Binding-site contacts:
Ligand atom O1 contacts residue ALA201 of chain 1.C at 3.2 Å.
Ligand atom C16 contacts residue ILE202 of chain 1.C at 3.6 Å (hydrophobic).
Ligand atom C3 contacts residue LEU197 of chain 1.C at 3.6 Å (hydrophobic).
Ligand atom C14 contacts residue MET103 of chain 1.C at 3.6 Å (hydrophobic).
Ligand atom N1 contacts residue LEU197 of chain 1.C at 3.0 Å (h-bond).
Ligand atom O4 contacts residue MET98 of chain 1.C at 3.1 Å (h-bond).
Ligand atom N5 contacts residue MET161 of chain 1.C at 3.5 Å.
Ligand atom N4 contacts residue NAD1 of chain 1.I at 2.9 Å (h-bond).
Ligand atom N5 contacts residue ALA198 of chain 1.C at 3.5 Å.
Ligand atom C8 contacts residue ALA198 of chain 1.C at 3.2 Å (hydrophobic).
Ligand atom C21 contacts residue NAD1 of chain 1.I at 3.6 Å.
Ligand atom C19 contacts residue ALA198 of chain 1.C at 3.3 Å (hydrophobic).
Ligand atom C18 contacts residue ALA198 of chain 1.C at 3.6 Å (hydrophobic).
Ligand atom O4 contacts residue MET161 of chain 1.C at 3.5 Å.
Ligand atom C4 contacts residue ALA198 of chain 1.C at 3.5 Å (hydrophobic).
Ligand atom N2 contacts residue ALA198 of chain 1.C at 3.2 Å (h-bond).
Ligand atom O2 contacts residue ILE202 of chain 1.C at 3.3 Å (h-bond).
Ligand atom O2 contacts residue SER200 of chain 1.C at 3.6 Å (h-bond).
Ligand atom C4 contacts residue LEU197 of chain 1.C at 3.2 Å (hydrophobic).
Ligand atom C19 contacts residue MET103 of chain 1.C at 3.1 Å (hydrophobic).
Ligand atom C15 contacts residue ALA198 of chain 1.C at 3.2 Å (hydrophobic).
Ligand atom O2 contacts residue ALA201 of chain 1.C at 3.0 Å (h-bond).
Ligand atom C5 contacts residue LEU197 of chain 1.C at 3.5 Å (hydrophobic).
Ligand atom C12 contacts residue ALA157 of chain 1.C at 3.5 Å (hydrophobic).
Ligand atom N3 contacts residue ALA198 of chain 1.C at 2.8 Å (h-bond).
Ligand atom C23 contacts residue NAD1 of chain 1.I at 3.6 Å.
Ligand atom O3 contacts residue GLY104 of chain 1.C at 3.1 Å.
Ligand atom C13 contacts residue TYR158 of chain 1.C at 3.6 Å (hydrophobic).
Ligand atom C1 contacts residue SER200 of chain 1.C at 3.2 Å.
Ligand atom N4 contacts residue ALA198 of chain 1.C at 3.5 Å.
Ligand atom O2 contacts residue MET199 of chain 1.C at 3.2 Å.
Ligand atom O4 contacts residue PHE97 of chain 1.C at 3.5 Å.
Ligand atom O3 contacts residue LEU207 of chain 1.C at 3.4 Å.
Ligand atom C10 contacts residue LEU207 of chain 1.C at 3.4 Å (hydrophobic).
Ligand atom O2 contacts residue ALA198 of chain 1.C at 3.5 Å (h-bond).
Ligand atom C14 contacts residue TYR158 of chain 1.C at 3.4 Å (hydrophobic).
Ligand atom C23 contacts residue GLY96 of chain 1.C at 3.3 Å.
Ligand atom N1 contacts residue SER200 of chain 1.C at 3.0 Å (h-bond).
Ligand atom C15 contacts residue MET103 of chain 1.C at 3.6 Å (hydrophobic).
Ligand atom C2 contacts residue SER200 of chain 1.C at 3.4 Å.

Sequence of chain 1.C:
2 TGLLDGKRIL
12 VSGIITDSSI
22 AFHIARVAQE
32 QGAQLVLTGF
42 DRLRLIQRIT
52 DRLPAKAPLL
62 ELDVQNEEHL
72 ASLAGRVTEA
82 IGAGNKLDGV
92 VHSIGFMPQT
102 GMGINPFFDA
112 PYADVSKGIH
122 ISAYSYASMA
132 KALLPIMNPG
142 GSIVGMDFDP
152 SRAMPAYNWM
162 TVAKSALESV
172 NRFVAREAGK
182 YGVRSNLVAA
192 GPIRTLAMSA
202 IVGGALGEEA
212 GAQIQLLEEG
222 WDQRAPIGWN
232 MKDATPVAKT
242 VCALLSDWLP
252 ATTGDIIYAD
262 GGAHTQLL

The small molecule below binds the protein below.
Small molecule (SMILES): CCNC(=O)[C@@H]1C[C@@H](NC(=O)c2cc(CC)nn2C)CN1C(=O)c1coc2ccccc12